This small molecule binds to this protein.
Small molecule (SMILES): CC(=O)N[C@H]1[C@H](O[C@H]2[C@H](O)[C@@H](NC(C)=O)CO[C@@H]2CO)O[C@H](CO)[C@@H](O)[C@@H]1O

Sequence of chain 1.A:
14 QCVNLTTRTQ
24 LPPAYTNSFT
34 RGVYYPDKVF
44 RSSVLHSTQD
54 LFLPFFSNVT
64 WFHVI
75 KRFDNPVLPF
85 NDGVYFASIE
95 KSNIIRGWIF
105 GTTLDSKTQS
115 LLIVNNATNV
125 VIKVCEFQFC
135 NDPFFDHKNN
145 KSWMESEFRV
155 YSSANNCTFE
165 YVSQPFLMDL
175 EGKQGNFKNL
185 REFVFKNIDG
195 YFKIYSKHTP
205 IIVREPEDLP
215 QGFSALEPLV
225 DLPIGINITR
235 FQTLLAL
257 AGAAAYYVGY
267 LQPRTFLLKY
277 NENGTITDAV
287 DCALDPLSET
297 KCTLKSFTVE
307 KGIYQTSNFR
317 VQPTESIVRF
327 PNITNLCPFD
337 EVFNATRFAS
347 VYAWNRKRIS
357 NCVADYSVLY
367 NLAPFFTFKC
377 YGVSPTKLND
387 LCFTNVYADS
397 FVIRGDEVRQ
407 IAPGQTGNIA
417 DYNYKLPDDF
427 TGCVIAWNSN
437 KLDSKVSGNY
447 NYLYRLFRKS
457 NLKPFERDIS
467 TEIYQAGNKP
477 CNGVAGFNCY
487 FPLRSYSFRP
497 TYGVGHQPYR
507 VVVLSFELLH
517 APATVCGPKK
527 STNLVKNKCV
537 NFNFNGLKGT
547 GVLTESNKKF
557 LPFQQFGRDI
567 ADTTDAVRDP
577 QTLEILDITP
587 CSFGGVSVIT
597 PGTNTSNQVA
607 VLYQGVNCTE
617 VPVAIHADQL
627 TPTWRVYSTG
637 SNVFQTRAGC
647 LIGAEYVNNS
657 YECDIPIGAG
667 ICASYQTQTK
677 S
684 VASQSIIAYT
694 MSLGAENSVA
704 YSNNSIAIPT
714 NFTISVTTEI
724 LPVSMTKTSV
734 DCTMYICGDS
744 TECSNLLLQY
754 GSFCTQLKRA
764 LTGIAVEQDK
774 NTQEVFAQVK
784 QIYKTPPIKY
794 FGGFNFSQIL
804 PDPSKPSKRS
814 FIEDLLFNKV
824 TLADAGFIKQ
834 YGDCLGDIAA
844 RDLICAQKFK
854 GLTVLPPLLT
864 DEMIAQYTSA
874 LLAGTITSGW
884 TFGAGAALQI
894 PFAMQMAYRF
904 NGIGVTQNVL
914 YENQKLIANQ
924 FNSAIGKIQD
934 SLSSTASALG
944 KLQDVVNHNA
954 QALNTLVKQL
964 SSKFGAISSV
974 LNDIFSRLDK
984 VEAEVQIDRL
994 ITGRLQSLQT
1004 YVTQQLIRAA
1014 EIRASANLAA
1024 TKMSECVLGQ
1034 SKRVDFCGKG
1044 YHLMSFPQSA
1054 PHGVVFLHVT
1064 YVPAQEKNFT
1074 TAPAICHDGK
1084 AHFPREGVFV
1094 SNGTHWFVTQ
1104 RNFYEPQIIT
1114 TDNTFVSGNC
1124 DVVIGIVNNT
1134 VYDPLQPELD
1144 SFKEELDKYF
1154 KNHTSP

Sequence of chain 1.B:
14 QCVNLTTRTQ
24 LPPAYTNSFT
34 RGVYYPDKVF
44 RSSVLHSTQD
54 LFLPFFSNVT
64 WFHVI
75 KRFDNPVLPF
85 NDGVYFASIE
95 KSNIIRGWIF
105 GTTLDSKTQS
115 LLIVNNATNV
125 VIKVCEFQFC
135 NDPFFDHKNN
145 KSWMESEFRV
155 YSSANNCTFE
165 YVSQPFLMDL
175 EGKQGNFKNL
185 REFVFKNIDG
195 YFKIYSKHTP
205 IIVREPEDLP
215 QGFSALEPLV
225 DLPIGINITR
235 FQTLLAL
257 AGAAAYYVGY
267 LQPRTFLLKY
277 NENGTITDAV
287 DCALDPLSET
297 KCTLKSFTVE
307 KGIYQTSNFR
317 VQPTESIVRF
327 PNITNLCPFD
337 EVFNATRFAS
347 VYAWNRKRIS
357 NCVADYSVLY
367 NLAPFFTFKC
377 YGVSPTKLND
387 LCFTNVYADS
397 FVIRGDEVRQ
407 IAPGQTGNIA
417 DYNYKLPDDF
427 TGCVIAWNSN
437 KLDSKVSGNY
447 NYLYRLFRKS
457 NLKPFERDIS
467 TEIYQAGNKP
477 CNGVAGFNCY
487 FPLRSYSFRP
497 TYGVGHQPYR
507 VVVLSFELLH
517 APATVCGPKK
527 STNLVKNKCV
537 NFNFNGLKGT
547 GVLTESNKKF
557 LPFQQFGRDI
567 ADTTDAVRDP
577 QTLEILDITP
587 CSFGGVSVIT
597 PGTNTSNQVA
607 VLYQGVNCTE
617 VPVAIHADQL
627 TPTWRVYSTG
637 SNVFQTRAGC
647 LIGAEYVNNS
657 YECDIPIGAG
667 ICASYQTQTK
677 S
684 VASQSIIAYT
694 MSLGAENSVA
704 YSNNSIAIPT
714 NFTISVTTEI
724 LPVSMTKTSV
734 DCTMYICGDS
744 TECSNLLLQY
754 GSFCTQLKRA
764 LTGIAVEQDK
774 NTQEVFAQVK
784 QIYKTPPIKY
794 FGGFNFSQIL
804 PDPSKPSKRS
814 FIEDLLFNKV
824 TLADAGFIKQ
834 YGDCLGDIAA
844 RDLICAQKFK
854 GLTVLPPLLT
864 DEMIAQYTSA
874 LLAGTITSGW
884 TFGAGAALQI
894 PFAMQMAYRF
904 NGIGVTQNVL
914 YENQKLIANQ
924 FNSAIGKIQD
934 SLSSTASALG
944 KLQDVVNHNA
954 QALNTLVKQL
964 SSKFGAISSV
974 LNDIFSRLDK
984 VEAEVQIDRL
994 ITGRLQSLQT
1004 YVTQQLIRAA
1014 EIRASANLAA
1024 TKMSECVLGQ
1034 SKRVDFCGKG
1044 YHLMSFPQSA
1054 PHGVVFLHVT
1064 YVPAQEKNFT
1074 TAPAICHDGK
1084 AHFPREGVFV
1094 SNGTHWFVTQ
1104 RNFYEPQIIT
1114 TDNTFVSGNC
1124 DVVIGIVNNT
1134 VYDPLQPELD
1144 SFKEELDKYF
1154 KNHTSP

Binding-site contacts:
Ligand atom C7 contacts residue ASN160 of chain 1.B at 3.7 Å.
Ligand atom C8 contacts residue TYR348 of chain 1.A at 3.1 Å (hydrophobic).
Ligand atom C4 contacts residue ASN160 of chain 1.B at 4.3 Å.
Ligand atom C2 contacts residue ASN160 of chain 1.B at 2.8 Å.
Ligand atom C1 contacts residue GLU130 of chain 1.B at 3.9 Å.
Ligand atom C7 contacts residue TYR348 of chain 1.A at 4.0 Å (hydrophobic).
Ligand atom C8 contacts residue ILE465 of chain 1.A at 3.9 Å (hydrophobic).
Ligand atom C1 contacts residue ASN160 of chain 1.B at 1.5 Å.
Ligand atom O7 contacts residue TYR348 of chain 1.A at 4.5 Å.
Ligand atom N2 contacts residue ASN160 of chain 1.B at 3.2 Å (h-bond).
Ligand atom C6 contacts residue ASN159 of chain 1.B at 3.0 Å.
Ligand atom C3 contacts residue ASN160 of chain 1.B at 3.9 Å.
Ligand atom C5 contacts residue ASN160 of chain 1.B at 3.5 Å.
Ligand atom O5 contacts residue ASN160 of chain 1.B at 2.2 Å (h-bond).
Ligand atom O6 contacts residue ASN160 of chain 1.B at 4.3 Å.
Ligand atom O6 contacts residue ASN159 of chain 1.B at 2.9 Å (h-bond).
Ligand atom O5 contacts residue ASN159 of chain 1.B at 2.7 Å (h-bond).
Ligand atom C1 contacts residue ASN159 of chain 1.B at 3.6 Å.
Ligand atom C5 contacts residue ASN159 of chain 1.B at 3.3 Å.
Ligand atom O7 contacts residue ASN160 of chain 1.B at 3.1 Å (h-bond).